Binding-site contacts:
Ligand atom C8 contacts residue THR156 of chain 42.G at 4.0 Å.
Ligand atom C8 contacts residue ASN154 of chain 42.G at 3.6 Å.
Ligand atom O7 contacts residue ASN154 of chain 42.G at 2.6 Å (h-bond).
Ligand atom O5 contacts residue ASN154 of chain 42.G at 4.0 Å.
Ligand atom N2 contacts residue THR156 of chain 42.G at 3.6 Å (h-bond).
Ligand atom C7 contacts residue ASN154 of chain 42.G at 3.3 Å.
Ligand atom C7 contacts residue THR156 of chain 42.G at 3.9 Å.
Ligand atom N2 contacts residue ASN154 of chain 42.G at 3.8 Å.
Ligand atom C6 contacts residue MET151 of chain 42.G at 4.5 Å (hydrophobic).
Ligand atom C1 contacts residue THR156 of chain 42.G at 3.6 Å.
Ligand atom C1 contacts residue ASN154 of chain 42.G at 3.4 Å.
Ligand atom O6 contacts residue MET151 of chain 42.G at 3.4 Å.
Ligand atom C2 contacts residue THR156 of chain 42.G at 4.2 Å.
Ligand atom C2 contacts residue ASN154 of chain 42.G at 3.5 Å.

Sequence of chain 42.G:
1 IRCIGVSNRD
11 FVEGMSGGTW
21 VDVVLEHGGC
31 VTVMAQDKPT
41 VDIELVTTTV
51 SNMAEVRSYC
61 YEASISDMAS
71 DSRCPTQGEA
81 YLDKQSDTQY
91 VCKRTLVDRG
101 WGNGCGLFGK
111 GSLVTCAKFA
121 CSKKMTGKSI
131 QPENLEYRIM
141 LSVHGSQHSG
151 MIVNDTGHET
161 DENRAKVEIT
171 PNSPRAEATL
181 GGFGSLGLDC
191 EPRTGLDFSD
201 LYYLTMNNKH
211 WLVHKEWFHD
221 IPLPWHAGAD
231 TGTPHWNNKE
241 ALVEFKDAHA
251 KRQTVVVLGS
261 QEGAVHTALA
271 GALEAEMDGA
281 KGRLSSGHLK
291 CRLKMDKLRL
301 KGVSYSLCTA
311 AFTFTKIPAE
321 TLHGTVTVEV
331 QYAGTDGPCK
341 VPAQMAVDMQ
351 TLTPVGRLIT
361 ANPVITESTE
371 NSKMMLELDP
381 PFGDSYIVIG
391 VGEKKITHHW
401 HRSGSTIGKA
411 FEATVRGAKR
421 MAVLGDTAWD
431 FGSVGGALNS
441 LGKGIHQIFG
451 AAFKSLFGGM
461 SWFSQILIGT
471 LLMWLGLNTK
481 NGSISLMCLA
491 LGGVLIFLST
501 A

This protein binds this small molecule.
Small molecule (SMILES): CC(=O)N[C@H]1[C@H](O[C@H]2[C@H](O)[C@@H](NC(C)=O)CO[C@@H]2CO)O[C@H](CO)[C@@H](O)[C@@H]1O